This small molecule binds to this protein.
Small molecule (SMILES): O[C@@H]1[C@@H](O)[C@H](O)OC[C@H]1O

Sequence of chain 1.A:
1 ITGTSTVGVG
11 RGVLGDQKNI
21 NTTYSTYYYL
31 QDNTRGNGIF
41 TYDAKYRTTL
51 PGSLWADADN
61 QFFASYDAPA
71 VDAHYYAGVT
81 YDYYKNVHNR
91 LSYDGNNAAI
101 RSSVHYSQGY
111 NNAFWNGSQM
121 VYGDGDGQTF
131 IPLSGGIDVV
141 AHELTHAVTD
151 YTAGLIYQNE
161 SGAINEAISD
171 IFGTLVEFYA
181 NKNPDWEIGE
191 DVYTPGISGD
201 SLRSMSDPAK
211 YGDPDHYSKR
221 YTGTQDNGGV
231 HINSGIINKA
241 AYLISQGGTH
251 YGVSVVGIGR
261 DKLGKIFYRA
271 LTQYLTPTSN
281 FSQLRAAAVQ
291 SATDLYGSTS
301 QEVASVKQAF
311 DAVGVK

Binding-site contacts:
Ligand atom O5 contacts residue TYR66 of chain 1.A at 4.3 Å.
Ligand atom O1 contacts residue TYR66 of chain 1.A at 4.2 Å.
Ligand atom C1 contacts residue TYR66 of chain 1.A at 3.6 Å (hydrophobic).
Ligand atom C3 contacts residue TYR66 of chain 1.A at 4.0 Å (hydrophobic).
Ligand atom C2 contacts residue TYR66 of chain 1.A at 4.1 Å (hydrophobic).
Ligand atom O2 contacts residue TYR66 of chain 1.A at 3.3 Å.
Ligand atom C5 contacts residue TYR66 of chain 1.A at 4.2 Å (hydrophobic).
Ligand atom O4 contacts residue TYR66 of chain 1.A at 4.3 Å.